This protein binds this small molecule.
Small molecule (SMILES): Cc1cc(CCCOc2c(C)cc(-c3nnn(C)n3)cc2C)on1

Sequence of chain 23.A:
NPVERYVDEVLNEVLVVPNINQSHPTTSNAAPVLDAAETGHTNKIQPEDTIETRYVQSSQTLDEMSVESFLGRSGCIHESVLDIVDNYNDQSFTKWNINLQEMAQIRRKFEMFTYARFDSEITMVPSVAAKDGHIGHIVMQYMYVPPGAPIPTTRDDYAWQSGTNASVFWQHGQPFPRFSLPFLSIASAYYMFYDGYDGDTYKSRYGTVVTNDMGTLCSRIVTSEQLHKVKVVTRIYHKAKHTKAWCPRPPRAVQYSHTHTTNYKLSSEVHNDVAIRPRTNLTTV

Binding-site contacts:
Ligand atom N2 contacts residue LEU100 of chain 23.A at 3.8 Å.
Ligand atom C2A contacts residue PHE179 of chain 23.A at 3.5 Å (hydrophobic).
Ligand atom C6B contacts residue LEU181 of chain 23.A at 3.5 Å (hydrophobic).
Ligand atom CM2 contacts residue ILE77 of chain 23.A at 3.8 Å (hydrophobic).
Ligand atom C5 contacts residue MET214 of chain 23.A at 3.4 Å (hydrophobic).
Ligand atom N1A contacts residue MET124 of chain 23.A at 3.6 Å.
Ligand atom C1C contacts residue MET214 of chain 23.A at 3.2 Å (hydrophobic).
Ligand atom CM6 contacts residue LEU181 of chain 23.A at 3.8 Å (hydrophobic).
Ligand atom N5A contacts residue MET124 of chain 23.A at 3.9 Å.
Ligand atom N5A contacts residue LEU217 of chain 23.A at 3.6 Å.
Ligand atom CM4 contacts residue TYR142 of chain 23.A at 3.7 Å (hydrophobic).
Ligand atom C2B contacts residue ILE122 of chain 23.A at 4.0 Å (hydrophobic).
Ligand atom C5B contacts residue TYR144 of chain 23.A at 3.8 Å (hydrophobic).
Ligand atom CM4 contacts residue ALA166 of chain 23.A at 3.1 Å (hydrophobic).
Ligand atom N3A contacts residue TYR144 of chain 23.A at 3.2 Å.
Ligand atom N5A contacts residue PHE179 of chain 23.A at 3.3 Å.
Ligand atom N4A contacts residue TYR144 of chain 23.A at 3.7 Å.
Ligand atom N2 contacts residue MET214 of chain 23.A at 3.8 Å.
Ligand atom N1A contacts residue PHE179 of chain 23.A at 3.3 Å.
Ligand atom O1B contacts residue ILE98 of chain 23.A at 3.2 Å.
Ligand atom CM3 contacts residue TYR190 of chain 23.A at 3.6 Å (hydrophobic).
Ligand atom CM2 contacts residue ILE122 of chain 23.A at 3.8 Å (hydrophobic).
Ligand atom C4 contacts residue MET214 of chain 23.A at 3.7 Å (hydrophobic).
Ligand atom C1B contacts residue LEU181 of chain 23.A at 4.0 Å (hydrophobic).
Ligand atom O1 contacts residue MET214 of chain 23.A at 3.2 Å.
Ligand atom O1 contacts residue LEU100 of chain 23.A at 3.7 Å.
Ligand atom C5B contacts residue LEU181 of chain 23.A at 3.6 Å (hydrophobic).
Ligand atom C2A contacts residue LEU217 of chain 23.A at 4.0 Å (hydrophobic).
Ligand atom N4A contacts residue PHE179 of chain 23.A at 3.5 Å.
Ligand atom N1A contacts residue LEU217 of chain 23.A at 3.3 Å.
Ligand atom C6B contacts residue ILE98 of chain 23.A at 3.8 Å (hydrophobic).
Ligand atom C4 contacts residue LEU100 of chain 23.A at 3.9 Å (hydrophobic).
Ligand atom CM6 contacts residue LEU184 of chain 23.A at 3.7 Å (hydrophobic).
Ligand atom CM4 contacts residue VAL168 of chain 23.A at 3.9 Å (hydrophobic).
Ligand atom C4 contacts residue TYR190 of chain 23.A at 3.7 Å (hydrophobic).
Ligand atom N3A contacts residue PHE179 of chain 23.A at 3.7 Å.
Ligand atom CM4 contacts residue TYR144 of chain 23.A at 3.8 Å (hydrophobic).
Ligand atom CM6 contacts residue TYR144 of chain 23.A at 3.7 Å (hydrophobic).
Ligand atom C1B contacts residue ILE98 of chain 23.A at 3.7 Å (hydrophobic).
Ligand atom C3 contacts residue LEU100 of chain 23.A at 3.8 Å (hydrophobic).